Binding-site contacts:
Ligand atom O23 contacts residue ARG81 of chain 1.B at 3.1 Å.
Ligand atom C16 contacts residue LNB1 of chain 1.H at 1.0 Å.
Ligand atom O19 contacts residue LNB1 of chain 1.H at 0.3 Å (h-bond).
Ligand atom C5 contacts residue LNB1 of chain 1.H at 0.7 Å.
Ligand atom C14 contacts residue LNB1 of chain 1.H at 0.4 Å.
Ligand atom C3 contacts residue LNB1 of chain 1.H at 0.6 Å.
Ligand atom O20 contacts residue LNB1 of chain 1.H at 0.4 Å (h-bond).
Ligand atom C5 contacts residue TYR120 of chain 1.B at 3.0 Å (hydrophobic).
Ligand atom C11 contacts residue LNB1 of chain 1.H at 0.9 Å.
Ligand atom C1 contacts residue LNB1 of chain 1.H at 0.4 Å.
Ligand atom C2 contacts residue SER82 of chain 1.B at 3.7 Å.
Ligand atom C17 contacts residue CYS78 of chain 1.B at 3.3 Å (hydrophobic).
Ligand atom C5 contacts residue HIS116 of chain 1.B at 3.0 Å.
Ligand atom C4 contacts residue TYR266 of chain 1.B at 3.6 Å (hydrophobic).
Ligand atom C9 contacts residue LNB1 of chain 1.H at 0.7 Å.
Ligand atom C7 contacts residue LNB1 of chain 1.H at 1.0 Å.
Ligand atom C16 contacts residue CYS78 of chain 1.B at 2.3 Å (hydrophobic).
Ligand atom C5 contacts residue ILE119 of chain 1.B at 3.7 Å (hydrophobic).
Ligand atom C15 contacts residue LNB1 of chain 1.H at 0.9 Å.
Ligand atom O23 contacts residue LNB1 of chain 1.H at 0.6 Å.
Ligand atom C17 contacts residue LNB1 of chain 1.H at 0.7 Å.
Ligand atom C2 contacts residue LNB1 of chain 1.H at 0.7 Å.
Ligand atom C4 contacts residue LNB1 of chain 1.H at 1.4 Å.
Ligand atom C4 contacts residue HIS116 of chain 1.B at 2.5 Å.
Ligand atom C15 contacts residue CYS78 of chain 1.B at 3.4 Å (hydrophobic).
Ligand atom O22 contacts residue LNB1 of chain 1.H at 0.9 Å.
Ligand atom C10 contacts residue LNB1 of chain 1.H at 1.1 Å.
Ligand atom C8 contacts residue LNB1 of chain 1.H at 0.8 Å.
Ligand atom C9 contacts residue SER82 of chain 1.B at 3.6 Å.
Ligand atom C13 contacts residue LNB1 of chain 1.H at 0.5 Å.
Ligand atom O22 contacts residue SER82 of chain 1.B at 3.5 Å (h-bond).
Ligand atom O19 contacts residue LEU246 of chain 1.B at 3.7 Å.
Ligand atom N21 contacts residue LNB1 of chain 1.H at 0.4 Å.
Ligand atom C7 contacts residue TYR120 of chain 1.B at 3.4 Å (hydrophobic).
Ligand atom O19 contacts residue HIS242 of chain 1.B at 3.1 Å (h-bond).
Ligand atom C12 contacts residue LNB1 of chain 1.H at 0.6 Å.
Ligand atom C3 contacts residue SER82 of chain 1.B at 3.2 Å.
Ligand atom C6 contacts residue LNB1 of chain 1.H at 0.7 Å.
Ligand atom C18 contacts residue LNB1 of chain 1.H at 0.6 Å.
Ligand atom C6 contacts residue TYR120 of chain 1.B at 3.1 Å (hydrophobic).

This small molecule binds to this protein.
Small molecule (SMILES): CCCCC/C=C\C/C(=C\CCCCCCCC(=O)O)[N+](=O)[O-]

Sequence of chain 1.B:
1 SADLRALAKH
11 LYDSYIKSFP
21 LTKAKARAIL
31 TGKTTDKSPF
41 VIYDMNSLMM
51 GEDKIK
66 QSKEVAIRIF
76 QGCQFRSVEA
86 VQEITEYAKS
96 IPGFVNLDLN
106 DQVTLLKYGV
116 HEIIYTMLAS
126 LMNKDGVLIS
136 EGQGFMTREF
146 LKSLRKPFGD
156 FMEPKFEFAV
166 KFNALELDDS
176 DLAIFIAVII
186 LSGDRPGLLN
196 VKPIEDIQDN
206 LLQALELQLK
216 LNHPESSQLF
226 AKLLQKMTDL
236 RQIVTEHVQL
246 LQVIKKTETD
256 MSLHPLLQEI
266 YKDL